Sequence of chain 1.A:
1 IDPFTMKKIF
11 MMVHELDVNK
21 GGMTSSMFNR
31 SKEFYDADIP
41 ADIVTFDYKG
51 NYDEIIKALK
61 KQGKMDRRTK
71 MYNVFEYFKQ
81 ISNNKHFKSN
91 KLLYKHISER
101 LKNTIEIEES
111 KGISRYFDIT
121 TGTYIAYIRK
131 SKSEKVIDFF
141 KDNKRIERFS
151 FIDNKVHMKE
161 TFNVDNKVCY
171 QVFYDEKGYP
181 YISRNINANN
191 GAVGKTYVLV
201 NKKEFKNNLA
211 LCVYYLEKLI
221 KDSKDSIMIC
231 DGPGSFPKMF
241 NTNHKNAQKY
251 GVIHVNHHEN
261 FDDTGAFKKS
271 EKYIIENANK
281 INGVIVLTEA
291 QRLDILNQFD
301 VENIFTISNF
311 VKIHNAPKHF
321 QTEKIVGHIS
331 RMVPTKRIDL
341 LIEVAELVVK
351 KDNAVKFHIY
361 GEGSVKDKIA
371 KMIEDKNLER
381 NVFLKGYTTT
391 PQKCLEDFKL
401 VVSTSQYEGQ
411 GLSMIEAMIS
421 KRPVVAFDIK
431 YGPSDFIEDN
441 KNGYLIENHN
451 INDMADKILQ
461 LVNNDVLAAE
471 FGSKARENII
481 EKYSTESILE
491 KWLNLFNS

Binding-site contacts:
Ligand atom C8' contacts residue LEU412 of chain 1.A at 3.5 Å (hydrophobic).
Ligand atom N3 contacts residue TYR387 of chain 1.A at 3.7 Å.
Ligand atom C5B contacts residue SER413 of chain 1.A at 3.7 Å.
Ligand atom C4 contacts residue ILE329 of chain 1.A at 3.5 Å (hydrophobic).
Ligand atom O2' contacts residue GLU416 of chain 1.A at 3.7 Å.
Ligand atom O3B contacts residue GLY22 of chain 1.A at 3.0 Å (h-bond).
Ligand atom O3A contacts residue LEU412 of chain 1.A at 3.7 Å.
Ligand atom O7' contacts residue HIS254 of chain 1.A at 3.6 Å (h-bond).
Ligand atom O3' contacts residue HIS254 of chain 1.A at 2.1 Å (h-bond).
Ligand atom C8' contacts residue ASN309 of chain 1.A at 3.7 Å.
Ligand atom O4 contacts residue GLY361 of chain 1.A at 3.5 Å (h-bond).
Ligand atom C5 contacts residue ILE329 of chain 1.A at 3.6 Å (hydrophobic).
Ligand atom O7' contacts residue LEU287 of chain 1.A at 3.6 Å.
Ligand atom O4' contacts residue GLU408 of chain 1.A at 3.5 Å.
Ligand atom O5B contacts residue SER413 of chain 1.A at 3.6 Å.
Ligand atom C4' contacts residue GLY409 of chain 1.A at 3.3 Å.
Ligand atom O2B contacts residue MET23 of chain 1.A at 3.4 Å (h-bond).
Ligand atom O3' contacts residue GLY409 of chain 1.A at 3.1 Å.
Ligand atom O4' contacts residue VAL255 of chain 1.A at 3.2 Å.
Ligand atom C3' contacts residue HIS254 of chain 1.A at 3.2 Å.
Ligand atom O2B contacts residue GLY22 of chain 1.A at 3.1 Å.
Ligand atom O4' contacts residue HIS254 of chain 1.A at 3.7 Å.
Ligand atom O5' contacts residue GLU408 of chain 1.A at 3.6 Å (salt-bridge).
Ligand atom C4' contacts residue GLU408 of chain 1.A at 3.7 Å.
Ligand atom O7' contacts residue LEU412 of chain 1.A at 3.2 Å.
Ligand atom C8' contacts residue HIS254 of chain 1.A at 3.2 Å.
Ligand atom O4 contacts residue THR388 of chain 1.A at 3.2 Å.
Ligand atom N2' contacts residue LEU412 of chain 1.A at 3.2 Å.
Ligand atom C4 contacts residue TYR387 of chain 1.A at 3.7 Å (hydrophobic).
Ligand atom O2B contacts residue GLY21 of chain 1.A at 3.0 Å (h-bond).
Ligand atom O3A contacts residue GLY22 of chain 1.A at 3.5 Å.
Ligand atom C6' contacts residue TYR407 of chain 1.A at 3.6 Å (hydrophobic).
Ligand atom O4 contacts residue ILE329 of chain 1.A at 3.4 Å.
Ligand atom C2' contacts residue LEU412 of chain 1.A at 3.6 Å (hydrophobic).
Ligand atom N3 contacts residue THR388 of chain 1.A at 3.3 Å (h-bond).
Ligand atom C7' contacts residue LEU412 of chain 1.A at 3.3 Å (hydrophobic).
Ligand atom O6' contacts residue GLU408 of chain 1.A at 3.6 Å (salt-bridge).
Ligand atom C7' contacts residue HIS254 of chain 1.A at 3.8 Å.
Ligand atom O2 contacts residue TYR387 of chain 1.A at 3.8 Å.
Ligand atom O4' contacts residue GLY409 of chain 1.A at 3.1 Å (h-bond).

This small molecule binds to this protein.
Small molecule (SMILES): CC(=O)N[C@H]1[C@@H](O[P](=O)(O)O[P](=O)(O)OC[C@H]2O[C@@H](n3ccc(=O)[nH]c3=O)[C@H](O)[C@@H]2O)O[C@H](CO)[C@@H](O)[C@@H]1O